Binding-site contacts:
Ligand atom C4' contacts residue DC1 of chain 46.G at 1.2 Å.
Ligand atom P contacts residue DC1 of chain 46.G at 0.8 Å.
Ligand atom OP2 contacts residue DC1 of chain 46.G at 1.1 Å.
Ligand atom C1' contacts residue ARG10 of chain 46.A at 3.5 Å.
Ligand atom O4' contacts residue PHE277 of chain 46.A at 4.4 Å.
Ligand atom O4' contacts residue DC1 of chain 46.G at 0.4 Å (h-bond).
Ligand atom O5' contacts residue PHE277 of chain 46.A at 4.1 Å.
Ligand atom OP1 contacts residue DC1 of chain 46.G at 0.3 Å (h-bond).
Ligand atom P contacts residue PHE277 of chain 46.A at 3.7 Å.
Ligand atom O3' contacts residue DC1 of chain 46.G at 1.5 Å (h-bond).
Ligand atom O4' contacts residue ARG10 of chain 46.A at 4.1 Å.
Ligand atom C3' contacts residue DC1 of chain 46.G at 1.0 Å.
Ligand atom OP2 contacts residue PHE277 of chain 46.A at 3.8 Å.
Ligand atom O5' contacts residue DC1 of chain 46.G at 1.2 Å (h-bond).
Ligand atom C5' contacts residue DC1 of chain 46.G at 1.5 Å.
Ligand atom C1' contacts residue DC1 of chain 46.G at 1.4 Å.
Ligand atom C2' contacts residue DC1 of chain 46.G at 1.4 Å.
Ligand atom C5' contacts residue PHE277 of chain 46.A at 3.8 Å (hydrophobic).

The small molecule below binds the protein below.
Small molecule (SMILES): Nc1ccn([C@H]2C[C@H](O)[C@@H](COP(=O)(O)O)O2)c(=O)n1

Sequence of chain 46.A:
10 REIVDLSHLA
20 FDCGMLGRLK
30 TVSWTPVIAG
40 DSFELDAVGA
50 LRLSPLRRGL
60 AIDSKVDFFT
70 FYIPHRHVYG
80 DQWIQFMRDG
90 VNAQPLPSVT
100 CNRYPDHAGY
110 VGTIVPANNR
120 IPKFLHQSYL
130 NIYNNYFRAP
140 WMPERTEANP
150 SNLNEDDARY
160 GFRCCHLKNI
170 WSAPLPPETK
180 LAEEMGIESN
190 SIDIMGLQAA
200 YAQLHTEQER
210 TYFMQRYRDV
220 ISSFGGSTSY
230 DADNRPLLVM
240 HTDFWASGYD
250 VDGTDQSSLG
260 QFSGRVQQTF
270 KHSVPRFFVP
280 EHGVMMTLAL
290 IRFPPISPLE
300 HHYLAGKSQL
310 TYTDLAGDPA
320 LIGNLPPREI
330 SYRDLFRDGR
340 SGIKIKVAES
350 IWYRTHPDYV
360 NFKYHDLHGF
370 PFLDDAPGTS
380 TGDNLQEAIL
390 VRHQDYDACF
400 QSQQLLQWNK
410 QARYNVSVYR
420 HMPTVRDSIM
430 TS